Sequence of chain 1.GA:
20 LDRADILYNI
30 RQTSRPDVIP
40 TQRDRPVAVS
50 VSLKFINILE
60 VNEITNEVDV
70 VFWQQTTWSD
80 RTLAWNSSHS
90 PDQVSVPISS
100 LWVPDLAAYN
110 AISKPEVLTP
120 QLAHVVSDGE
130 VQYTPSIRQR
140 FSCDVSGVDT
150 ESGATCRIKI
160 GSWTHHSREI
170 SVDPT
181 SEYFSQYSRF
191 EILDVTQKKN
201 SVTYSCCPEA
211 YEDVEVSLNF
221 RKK

Sequence of chain 1.HA:
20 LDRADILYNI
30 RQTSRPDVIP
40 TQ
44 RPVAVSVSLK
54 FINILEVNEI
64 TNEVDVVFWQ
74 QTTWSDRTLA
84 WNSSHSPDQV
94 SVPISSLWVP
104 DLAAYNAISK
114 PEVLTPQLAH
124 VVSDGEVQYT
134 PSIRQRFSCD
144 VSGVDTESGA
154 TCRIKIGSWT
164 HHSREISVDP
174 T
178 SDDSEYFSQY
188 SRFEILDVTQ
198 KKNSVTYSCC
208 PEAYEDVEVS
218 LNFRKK

Binding-site contacts:
Ligand atom C8 contacts residue TRP162 of chain 1.GA at 3.6 Å (hydrophobic).
Ligand atom N3 contacts residue SER161 of chain 1.GA at 4.0 Å.
Ligand atom C10 contacts residue CYS206 of chain 1.GA at 3.7 Å (hydrophobic).
Ligand atom C9 contacts residue TYR204 of chain 1.GA at 3.3 Å (hydrophobic).
Ligand atom BR1 contacts residue ALA122 of chain 1.HA at 4.1 Å.
Ligand atom C4 contacts residue GLN131 of chain 1.HA at 3.2 Å.
Ligand atom C8 contacts residue TYR211 of chain 1.GA at 3.8 Å (hydrophobic).
Ligand atom C8 contacts residue TYR204 of chain 1.GA at 3.6 Å (hydrophobic).
Ligand atom N3 contacts residue TRP162 of chain 1.GA at 2.6 Å (h-bond).
Ligand atom BR1 contacts residue HIS123 of chain 1.HA at 3.5 Å.
Ligand atom C5 contacts residue THR163 of chain 1.GA at 4.2 Å.
Ligand atom C5 contacts residue GLN131 of chain 1.HA at 4.2 Å.
Ligand atom C3 contacts residue GLN131 of chain 1.HA at 3.9 Å.
Ligand atom N2 contacts residue TRP162 of chain 1.GA at 3.6 Å (h-bond).
Ligand atom C5 contacts residue THR133 of chain 1.HA at 4.0 Å.
Ligand atom N1 contacts residue THR133 of chain 1.HA at 4.0 Å.
Ligand atom C4 contacts residue THR133 of chain 1.HA at 4.0 Å.
Ligand atom C2 contacts residue TRP162 of chain 1.GA at 3.5 Å (hydrophobic).
Ligand atom C1 contacts residue THR163 of chain 1.GA at 4.2 Å.
Ligand atom C7 contacts residue TYR108 of chain 1.GA at 3.5 Å (hydrophobic).
Ligand atom N1 contacts residue TRP162 of chain 1.GA at 3.8 Å.
Ligand atom C7 contacts residue TRP72 of chain 1.HA at 3.8 Å (hydrophobic).
Ligand atom C5 contacts residue HIS123 of chain 1.HA at 4.0 Å.
Ligand atom C6 contacts residue TRP162 of chain 1.GA at 3.6 Å (hydrophobic).
Ligand atom C1 contacts residue THR133 of chain 1.HA at 4.0 Å.
Ligand atom BR1 contacts residue THR133 of chain 1.HA at 4.2 Å.
Ligand atom N3 contacts residue TYR108 of chain 1.GA at 3.0 Å (h-bond).
Ligand atom C10 contacts residue TYR204 of chain 1.GA at 4.1 Å (hydrophobic).
Ligand atom N1 contacts residue THR163 of chain 1.GA at 3.6 Å.
Ligand atom C4 contacts residue HIS123 of chain 1.HA at 3.8 Å.
Ligand atom C6 contacts residue TRP72 of chain 1.HA at 3.6 Å (hydrophobic).
Ligand atom C4 contacts residue CYS207 of chain 1.GA at 4.2 Å (hydrophobic).
Ligand atom C8 contacts residue TYR108 of chain 1.GA at 3.0 Å (hydrophobic).
Ligand atom BR1 contacts residue TYR132 of chain 1.HA at 4.2 Å.
Ligand atom C1 contacts residue TRP162 of chain 1.GA at 3.1 Å (hydrophobic).
Ligand atom C9 contacts residue TYR211 of chain 1.GA at 3.8 Å (hydrophobic).
Ligand atom C3 contacts residue CYS207 of chain 1.GA at 3.7 Å (hydrophobic).
Ligand atom C7 contacts residue TRP162 of chain 1.GA at 3.4 Å (hydrophobic).
Ligand atom C3 contacts residue CYS206 of chain 1.GA at 3.5 Å (hydrophobic).
Ligand atom BR1 contacts residue GLN131 of chain 1.HA at 3.1 Å.

A protein and the small-molecule ligand that binds it are described below.
Small molecule (SMILES): Brc1ccc(N2CCCNCC2)cn1